The protein below binds the small molecule below.
Small molecule (SMILES): CC(=O)N[C@H]1[C@H](O[C@H]2[C@H](O)[C@@H](NC(C)=O)CO[C@@H]2CO)O[C@H](CO)[C@@H](O)[C@@H]1O

Binding-site contacts:
Ligand atom C5 contacts residue THR221 of chain 2.A at 3.8 Å.
Ligand atom O7 contacts residue ASN218 of chain 2.A at 3.5 Å (h-bond).
Ligand atom C8 contacts residue THR345 of chain 2.A at 3.9 Å.
Ligand atom C8 contacts residue PRO208 of chain 2.A at 4.4 Å (hydrophobic).
Ligand atom C7 contacts residue ASN218 of chain 2.A at 3.3 Å.
Ligand atom C8 contacts residue SER207 of chain 2.A at 3.7 Å.
Ligand atom C7 contacts residue SER207 of chain 2.A at 4.4 Å.
Ligand atom C6 contacts residue THR221 of chain 2.A at 4.0 Å.
Ligand atom C3 contacts residue ASN218 of chain 2.A at 4.0 Å.
Ligand atom O5 contacts residue ASN218 of chain 2.A at 2.4 Å (h-bond).
Ligand atom C1 contacts residue THR221 of chain 2.A at 3.9 Å.
Ligand atom C8 contacts residue ARG306 of chain 2.A at 3.8 Å.
Ligand atom C4 contacts residue ASN218 of chain 2.A at 4.4 Å.
Ligand atom N2 contacts residue ASN218 of chain 2.A at 2.9 Å (h-bond).
Ligand atom O5 contacts residue THR221 of chain 2.A at 3.4 Å.
Ligand atom C2 contacts residue ASN218 of chain 2.A at 2.6 Å.
Ligand atom C8 contacts residue GLU305 of chain 2.A at 3.8 Å.
Ligand atom C1 contacts residue ASN218 of chain 2.A at 1.8 Å.
Ligand atom C5 contacts residue ASN218 of chain 2.A at 3.8 Å.

Sequence of chain 2.A:
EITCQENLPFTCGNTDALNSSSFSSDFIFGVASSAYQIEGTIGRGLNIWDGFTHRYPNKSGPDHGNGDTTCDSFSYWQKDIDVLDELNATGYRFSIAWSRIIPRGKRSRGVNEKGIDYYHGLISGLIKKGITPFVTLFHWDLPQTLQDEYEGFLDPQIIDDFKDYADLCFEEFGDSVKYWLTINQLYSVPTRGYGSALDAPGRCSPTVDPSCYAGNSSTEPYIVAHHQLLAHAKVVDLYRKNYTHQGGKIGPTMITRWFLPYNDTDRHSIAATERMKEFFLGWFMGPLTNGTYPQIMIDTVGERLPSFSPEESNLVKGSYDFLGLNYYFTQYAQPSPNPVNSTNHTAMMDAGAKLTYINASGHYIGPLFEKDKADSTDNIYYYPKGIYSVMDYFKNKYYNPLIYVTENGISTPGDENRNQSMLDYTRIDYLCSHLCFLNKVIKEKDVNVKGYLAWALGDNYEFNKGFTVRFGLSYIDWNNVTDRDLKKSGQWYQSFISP